A small-molecule ligand and the protein it binds are described below.
Small molecule (SMILES): Nc1ccccc1

Binding-site contacts:
Ligand atom C5 contacts residue GLY194 of chain 1.A at 4.4 Å.
Ligand atom C4 contacts residue SER177 of chain 1.A at 4.0 Å.
Ligand atom C1 contacts residue TRP193 of chain 1.A at 3.9 Å (hydrophobic).
Ligand atom C5 contacts residue GLY196 of chain 1.A at 4.1 Å.
Ligand atom C6 contacts residue CYS197 of chain 1.A at 4.3 Å (hydrophobic).
Ligand atom N contacts residue ASP171 of chain 1.A at 3.5 Å (salt-bridge).
Ligand atom C5 contacts residue CYS173 of chain 1.A at 4.2 Å (hydrophobic).
Ligand atom C6 contacts residue GLY194 of chain 1.A at 4.0 Å.
Ligand atom C3 contacts residue CYS173 of chain 1.A at 4.1 Å (hydrophobic).
Ligand atom C6 contacts residue CYS173 of chain 1.A at 4.2 Å (hydrophobic).
Ligand atom C4 contacts residue CYS173 of chain 1.A at 4.1 Å (hydrophobic).
Ligand atom C6 contacts residue GLY196 of chain 1.A at 3.4 Å.
Ligand atom C4 contacts residue SO41 of chain 1.E at 3.9 Å.
Ligand atom N contacts residue GLY196 of chain 1.A at 4.5 Å.
Ligand atom C1 contacts residue CYS173 of chain 1.A at 4.2 Å (hydrophobic).
Ligand atom C6 contacts residue TRP193 of chain 1.A at 4.2 Å (hydrophobic).
Ligand atom C2 contacts residue CYS173 of chain 1.A at 4.4 Å (hydrophobic).
Ligand atom N contacts residue CYS173 of chain 1.A at 4.5 Å.
Ligand atom N contacts residue TRP193 of chain 1.A at 3.7 Å.
Ligand atom N contacts residue SER172 of chain 1.A at 3.0 Å (h-bond).
Ligand atom C3 contacts residue SER192 of chain 1.A at 4.0 Å.
Ligand atom C3 contacts residue TRP193 of chain 1.A at 4.2 Å (hydrophobic).
Ligand atom C3 contacts residue SO41 of chain 1.E at 4.2 Å.
Ligand atom C1 contacts residue GLY196 of chain 1.A at 4.4 Å.
Ligand atom C5 contacts residue GLN174 of chain 1.A at 4.2 Å.
Ligand atom C1 contacts residue SER172 of chain 1.A at 3.5 Å.
Ligand atom C2 contacts residue TRP193 of chain 1.A at 4.1 Å (hydrophobic).
Ligand atom C2 contacts residue VAL191 of chain 1.A at 3.5 Å (hydrophobic).
Ligand atom C4 contacts residue GLN174 of chain 1.A at 3.8 Å.
Ligand atom C3 contacts residue VAL191 of chain 1.A at 3.8 Å (hydrophobic).
Ligand atom C6 contacts residue SER172 of chain 1.A at 3.7 Å.
Ligand atom C3 contacts residue SER177 of chain 1.A at 3.5 Å.
Ligand atom C1 contacts residue GLY194 of chain 1.A at 4.2 Å.
Ligand atom N contacts residue GLY204 of chain 1.A at 3.8 Å.
Ligand atom C2 contacts residue SER192 of chain 1.A at 4.4 Å.
Ligand atom C2 contacts residue SER172 of chain 1.A at 3.7 Å.

Sequence of chain 1.A:
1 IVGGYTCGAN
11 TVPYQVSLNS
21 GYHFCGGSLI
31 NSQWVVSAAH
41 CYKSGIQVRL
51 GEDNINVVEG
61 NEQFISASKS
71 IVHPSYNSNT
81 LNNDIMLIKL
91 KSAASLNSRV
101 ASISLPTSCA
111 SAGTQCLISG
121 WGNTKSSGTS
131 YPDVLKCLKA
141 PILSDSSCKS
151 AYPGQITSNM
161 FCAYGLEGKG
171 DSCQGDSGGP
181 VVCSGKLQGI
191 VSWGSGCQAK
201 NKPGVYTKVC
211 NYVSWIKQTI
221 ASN